Binding-site contacts:
Ligand atom C1 contacts residue GLN1425 of chain 1.A at 3.1 Å.
Ligand atom C7 contacts residue ASN1424 of chain 1.A at 3.5 Å.
Ligand atom C4 contacts residue GLN1425 of chain 1.A at 4.2 Å.
Ligand atom O5 contacts residue GLN1425 of chain 1.A at 3.0 Å (h-bond).
Ligand atom C3 contacts residue GLN1425 of chain 1.A at 4.2 Å.
Ligand atom C5 contacts residue GLN1425 of chain 1.A at 4.1 Å.
Ligand atom C7 contacts residue SER1423 of chain 1.A at 3.8 Å.
Ligand atom N2 contacts residue ASN1424 of chain 1.A at 2.9 Å (h-bond).
Ligand atom C2 contacts residue ASN1424 of chain 1.A at 2.4 Å.
Ligand atom C8 contacts residue VAL1422 of chain 1.A at 4.0 Å (hydrophobic).
Ligand atom C1 contacts residue ASN1424 of chain 1.A at 1.3 Å.
Ligand atom N2 contacts residue SER1423 of chain 1.A at 3.7 Å.
Ligand atom C5 contacts residue ASN1424 of chain 1.A at 3.5 Å.
Ligand atom O5 contacts residue ASN1424 of chain 1.A at 2.3 Å (h-bond).
Ligand atom C4 contacts residue ASN1424 of chain 1.A at 4.2 Å.
Ligand atom C7 contacts residue VAL1422 of chain 1.A at 4.2 Å (hydrophobic).
Ligand atom C2 contacts residue GLN1425 of chain 1.A at 3.1 Å.
Ligand atom O7 contacts residue SER1423 of chain 1.A at 3.9 Å.
Ligand atom O7 contacts residue ASN1424 of chain 1.A at 3.1 Å (h-bond).
Ligand atom N2 contacts residue GLN1425 of chain 1.A at 4.1 Å.
Ligand atom C3 contacts residue ASN1424 of chain 1.A at 3.7 Å.

Sequence of chain 1.A:
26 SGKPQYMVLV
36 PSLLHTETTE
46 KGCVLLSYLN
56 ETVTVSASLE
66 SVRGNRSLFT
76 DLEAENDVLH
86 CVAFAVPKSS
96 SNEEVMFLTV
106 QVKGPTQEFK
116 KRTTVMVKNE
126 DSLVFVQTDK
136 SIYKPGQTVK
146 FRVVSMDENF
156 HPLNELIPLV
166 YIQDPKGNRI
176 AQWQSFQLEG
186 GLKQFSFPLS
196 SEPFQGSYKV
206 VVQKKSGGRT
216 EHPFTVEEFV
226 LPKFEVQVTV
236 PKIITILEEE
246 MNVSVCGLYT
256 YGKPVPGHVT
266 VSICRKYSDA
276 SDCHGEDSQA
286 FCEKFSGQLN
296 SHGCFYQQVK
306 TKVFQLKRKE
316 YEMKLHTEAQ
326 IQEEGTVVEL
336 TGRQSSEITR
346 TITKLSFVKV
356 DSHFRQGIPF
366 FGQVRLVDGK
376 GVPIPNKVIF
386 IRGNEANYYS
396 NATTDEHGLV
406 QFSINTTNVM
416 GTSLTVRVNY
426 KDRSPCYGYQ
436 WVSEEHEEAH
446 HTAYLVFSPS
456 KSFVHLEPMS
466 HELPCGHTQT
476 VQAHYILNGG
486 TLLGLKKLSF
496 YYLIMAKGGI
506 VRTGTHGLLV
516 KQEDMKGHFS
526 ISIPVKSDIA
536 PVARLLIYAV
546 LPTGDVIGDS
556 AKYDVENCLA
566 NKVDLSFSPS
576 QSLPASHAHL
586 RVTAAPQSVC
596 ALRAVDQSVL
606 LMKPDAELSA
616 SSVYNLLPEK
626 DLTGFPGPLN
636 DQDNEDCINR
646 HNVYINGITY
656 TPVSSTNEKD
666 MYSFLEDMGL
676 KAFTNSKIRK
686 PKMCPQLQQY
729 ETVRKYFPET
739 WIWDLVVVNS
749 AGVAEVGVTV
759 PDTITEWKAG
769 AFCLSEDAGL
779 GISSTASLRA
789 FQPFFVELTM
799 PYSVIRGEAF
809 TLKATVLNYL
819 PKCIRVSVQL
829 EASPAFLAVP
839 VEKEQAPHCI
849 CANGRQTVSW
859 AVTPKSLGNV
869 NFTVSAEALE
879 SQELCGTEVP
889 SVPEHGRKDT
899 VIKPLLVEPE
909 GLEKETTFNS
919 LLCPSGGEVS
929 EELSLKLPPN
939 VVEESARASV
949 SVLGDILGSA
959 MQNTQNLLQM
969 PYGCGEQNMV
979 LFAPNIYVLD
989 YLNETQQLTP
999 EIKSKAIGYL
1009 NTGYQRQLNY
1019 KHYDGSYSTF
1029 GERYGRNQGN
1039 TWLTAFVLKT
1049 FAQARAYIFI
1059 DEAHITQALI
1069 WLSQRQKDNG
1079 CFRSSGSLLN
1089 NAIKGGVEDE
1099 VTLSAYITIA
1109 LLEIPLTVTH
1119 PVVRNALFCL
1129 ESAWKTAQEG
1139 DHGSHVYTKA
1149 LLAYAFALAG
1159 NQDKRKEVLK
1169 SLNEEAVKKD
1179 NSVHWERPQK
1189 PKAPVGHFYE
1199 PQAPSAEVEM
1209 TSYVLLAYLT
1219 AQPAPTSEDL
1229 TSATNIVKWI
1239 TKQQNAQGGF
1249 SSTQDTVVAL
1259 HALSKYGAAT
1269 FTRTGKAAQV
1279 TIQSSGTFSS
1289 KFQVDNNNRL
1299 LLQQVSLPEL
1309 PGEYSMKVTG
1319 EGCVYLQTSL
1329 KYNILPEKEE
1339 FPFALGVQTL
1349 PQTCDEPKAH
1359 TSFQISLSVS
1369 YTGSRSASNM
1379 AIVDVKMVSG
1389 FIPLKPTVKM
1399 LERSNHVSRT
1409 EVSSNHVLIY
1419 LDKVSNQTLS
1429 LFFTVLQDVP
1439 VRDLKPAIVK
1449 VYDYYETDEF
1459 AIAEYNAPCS

The protein below binds the small molecule below.
Small molecule (SMILES): CC(=O)N[C@@H]1[C@@H](O)[C@H](O)[C@@H](CO)O[C@H]1O